Sequence of chain 1.A:
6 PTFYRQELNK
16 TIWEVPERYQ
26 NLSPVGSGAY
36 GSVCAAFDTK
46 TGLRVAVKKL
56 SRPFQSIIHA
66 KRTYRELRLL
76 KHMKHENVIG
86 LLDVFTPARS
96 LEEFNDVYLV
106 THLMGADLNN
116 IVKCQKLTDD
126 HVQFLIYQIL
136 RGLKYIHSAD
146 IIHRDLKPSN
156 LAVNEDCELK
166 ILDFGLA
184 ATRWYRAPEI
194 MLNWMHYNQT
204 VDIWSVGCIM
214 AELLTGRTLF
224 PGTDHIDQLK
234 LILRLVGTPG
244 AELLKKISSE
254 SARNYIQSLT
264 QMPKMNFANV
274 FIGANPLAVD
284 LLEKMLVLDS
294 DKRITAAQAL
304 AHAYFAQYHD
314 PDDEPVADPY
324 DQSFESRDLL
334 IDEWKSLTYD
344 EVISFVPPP

A small-molecule ligand and the protein it binds are described below.
Small molecule (SMILES): O=C(CO)N1CCC(c2n[nH]c(-c3ccc(Cl)cc3)c2-c2ccncn2)CC1

Binding-site contacts:
Ligand atom N3 contacts residue SER32 of chain 1.A at 4.0 Å.
Ligand atom C10 contacts residue ILE84 of chain 1.A at 4.0 Å (hydrophobic).
Ligand atom C20 contacts residue ASP112 of chain 1.A at 3.9 Å.
Ligand atom CL24 contacts residue LEU86 of chain 1.A at 4.1 Å.
Ligand atom C20 contacts residue SER154 of chain 1.A at 4.0 Å.
Ligand atom N2 contacts residue GLY33 of chain 1.A at 3.8 Å.
Ligand atom C17 contacts residue HIS107 of chain 1.A at 3.5 Å.
Ligand atom C13 contacts residue LYS53 of chain 1.A at 4.0 Å.
Ligand atom C17 contacts residue ALA51 of chain 1.A at 3.5 Å (hydrophobic).
Ligand atom C12 contacts residue THR106 of chain 1.A at 3.4 Å.
Ligand atom N3 contacts residue GLY33 of chain 1.A at 3.6 Å.
Ligand atom C13 contacts residue THR106 of chain 1.A at 4.0 Å.
Ligand atom N16 contacts residue MET109 of chain 1.A at 3.0 Å (h-bond).
Ligand atom N16 contacts residue HIS107 of chain 1.A at 3.7 Å.
Ligand atom C14 contacts residue VAL38 of chain 1.A at 3.9 Å (hydrophobic).
Ligand atom N16 contacts residue LEU108 of chain 1.A at 3.8 Å.
Ligand atom CL24 contacts residue THR106 of chain 1.A at 3.8 Å.
Ligand atom C15 contacts residue ALA51 of chain 1.A at 3.7 Å (hydrophobic).
Ligand atom CL24 contacts residue VAL105 of chain 1.A at 3.6 Å.
Ligand atom C17 contacts residue THR106 of chain 1.A at 3.8 Å.
Ligand atom CL24 contacts residue LEU104 of chain 1.A at 3.5 Å.
Ligand atom C4 contacts residue VAL38 of chain 1.A at 4.0 Å (hydrophobic).
Ligand atom C5 contacts residue VAL38 of chain 1.A at 4.0 Å (hydrophobic).
Ligand atom C23 contacts residue SER32 of chain 1.A at 3.7 Å.
Ligand atom N3 contacts residue VAL38 of chain 1.A at 4.0 Å.
Ligand atom C12 contacts residue LEU104 of chain 1.A at 3.9 Å (hydrophobic).
Ligand atom C27 contacts residue VAL30 of chain 1.A at 3.6 Å (hydrophobic).
Ligand atom C11 contacts residue THR106 of chain 1.A at 3.6 Å.
Ligand atom C15 contacts residue LEU108 of chain 1.A at 3.9 Å (hydrophobic).
Ligand atom N3 contacts residue LEU167 of chain 1.A at 3.9 Å.
Ligand atom N18 contacts residue ALA51 of chain 1.A at 3.9 Å.
Ligand atom N16 contacts residue ALA51 of chain 1.A at 3.4 Å.
Ligand atom C22 contacts residue VAL30 of chain 1.A at 3.9 Å (hydrophobic).
Ligand atom C15 contacts residue MET109 of chain 1.A at 3.4 Å (hydrophobic).
Ligand atom N18 contacts residue THR106 of chain 1.A at 4.0 Å.
Ligand atom C17 contacts residue MET109 of chain 1.A at 3.8 Å (hydrophobic).
Ligand atom C12 contacts residue LYS53 of chain 1.A at 3.9 Å.
Ligand atom C12 contacts residue ALA51 of chain 1.A at 3.8 Å (hydrophobic).
Ligand atom C1 contacts residue VAL38 of chain 1.A at 3.8 Å (hydrophobic).
Ligand atom N2 contacts residue VAL38 of chain 1.A at 3.8 Å.